Binding-site contacts:
Ligand atom CD contacts residue TRP108 of chain 1.B at 3.7 Å (hydrophobic).
Ligand atom CA contacts residue SER33 of chain 4.A at 3.3 Å.
Ligand atom NE2 contacts residue TRP96 of chain 4.A at 3.2 Å.
Ligand atom CG contacts residue ALA34 of chain 4.A at 3.3 Å (hydrophobic).
Ligand atom OE1 contacts residue LEU98 of chain 4.A at 3.7 Å.
Ligand atom CB contacts residue TRP67 of chain 4.A at 3.8 Å (hydrophobic).
Ligand atom CD contacts residue ALA88 of chain 2.A at 3.4 Å (hydrophobic).
Ligand atom O contacts residue LEU13 of chain 4.A at 3.4 Å.
Ligand atom CB contacts residue TRP67 of chain 4.A at 3.9 Å (hydrophobic).
Ligand atom CG contacts residue TYR42 of chain 4.A at 3.6 Å (hydrophobic).
Ligand atom NE2 contacts residue SER76 of chain 4.A at 3.1 Å (h-bond).
Ligand atom O contacts residue ALA34 of chain 4.A at 3.7 Å.
Ligand atom O contacts residue ALA88 of chain 2.A at 3.6 Å.
Ligand atom C contacts residue SER33 of chain 4.A at 3.4 Å.
Ligand atom C contacts residue LEA1 of chain 4.E at 3.1 Å.
Ligand atom CD2 contacts residue SER76 of chain 4.A at 3.8 Å.
Ligand atom CD contacts residue LEA1 of chain 4.E at 3.5 Å.
Ligand atom CA contacts residue LEA1 of chain 4.E at 3.7 Å.
Ligand atom CB contacts residue LEA1 of chain 4.E at 2.8 Å.
Ligand atom CG contacts residue TRP67 of chain 4.A at 3.6 Å (hydrophobic).
Ligand atom N contacts residue LEA1 of chain 4.E at 1.3 Å.
Ligand atom CG contacts residue VAL35 of chain 4.A at 3.3 Å (hydrophobic).
Ligand atom CB contacts residue LEA1 of chain 4.E at 3.7 Å.
Ligand atom CB contacts residue ALA88 of chain 2.A at 3.7 Å (hydrophobic).
Ligand atom CB contacts residue TRP108 of chain 1.B at 3.8 Å (hydrophobic).
Ligand atom CA contacts residue TRP108 of chain 1.B at 3.6 Å (hydrophobic).
Ligand atom NE2 contacts residue TRP67 of chain 4.A at 3.6 Å.
Ligand atom CB contacts residue TYR42 of chain 4.A at 3.6 Å (hydrophobic).
Ligand atom OE1 contacts residue TRP67 of chain 4.A at 3.7 Å.
Ligand atom O contacts residue SER33 of chain 4.A at 3.0 Å (h-bond).
Ligand atom CE1 contacts residue TRP67 of chain 4.A at 3.5 Å (hydrophobic).
Ligand atom CG contacts residue ALA88 of chain 2.A at 3.7 Å (hydrophobic).
Ligand atom CB contacts residue SER33 of chain 4.A at 3.9 Å.
Ligand atom SG contacts residue LEA1 of chain 4.E at 1.8 Å.
Ligand atom OE1 contacts residue THR78 of chain 4.A at 2.8 Å (h-bond).
Ligand atom N contacts residue LEA1 of chain 4.E at 3.5 Å (h-bond).
Ligand atom O contacts residue LEA1 of chain 4.E at 3.5 Å.
Ligand atom CA contacts residue LEA1 of chain 4.E at 2.4 Å.
Ligand atom CA contacts residue ALA34 of chain 4.A at 3.6 Å (hydrophobic).
Ligand atom CD contacts residue ALA34 of chain 4.A at 3.7 Å (hydrophobic).

This small molecule binds to this protein.
Small molecule (SMILES): NC(=O)CC[C@H](NC(=O)[C@@H]1CCCN1C(=O)[C@@H](N)Cc1c[nH]cn1)C(=O)NCC(=O)N1CCC[C@H]1C(=O)N1CCC[C@H]1C(=O)N[C@@H](CS)C(=O)N[C@@H](CCCC[NH3+])C(N)=O

Sequence of chain 2.A:
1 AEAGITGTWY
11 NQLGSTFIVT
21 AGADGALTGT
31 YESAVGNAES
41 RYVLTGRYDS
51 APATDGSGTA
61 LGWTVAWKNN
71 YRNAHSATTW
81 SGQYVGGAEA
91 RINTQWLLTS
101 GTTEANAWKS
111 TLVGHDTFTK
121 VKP

Sequence of chain 4.A:
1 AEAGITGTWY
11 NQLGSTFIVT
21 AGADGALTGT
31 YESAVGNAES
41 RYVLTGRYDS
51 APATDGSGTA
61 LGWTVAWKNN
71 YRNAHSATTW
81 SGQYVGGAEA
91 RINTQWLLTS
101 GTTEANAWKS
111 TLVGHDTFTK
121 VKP

Sequence of chain 1.B:
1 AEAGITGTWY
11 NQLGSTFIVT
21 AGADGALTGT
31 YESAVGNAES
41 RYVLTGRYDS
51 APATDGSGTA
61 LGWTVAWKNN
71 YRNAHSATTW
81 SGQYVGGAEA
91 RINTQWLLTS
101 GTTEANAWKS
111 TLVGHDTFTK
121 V